Binding-site contacts:
Ligand atom C4 contacts residue ASN234 of chain 1.B at 4.2 Å.
Ligand atom O7 contacts residue ASN234 of chain 1.B at 3.5 Å (h-bond).
Ligand atom O6 contacts residue THR236 of chain 1.B at 3.6 Å.
Ligand atom C1 contacts residue ASN234 of chain 1.B at 1.4 Å.
Ligand atom C3 contacts residue ASN234 of chain 1.B at 3.8 Å.
Ligand atom C5 contacts residue THR236 of chain 1.B at 3.8 Å.
Ligand atom O5 contacts residue THR236 of chain 1.B at 3.9 Å.
Ligand atom C7 contacts residue ASN234 of chain 1.B at 3.4 Å.
Ligand atom O5 contacts residue ASN234 of chain 1.B at 2.4 Å (h-bond).
Ligand atom C8 contacts residue ASN234 of chain 1.B at 4.5 Å.
Ligand atom C2 contacts residue ASN234 of chain 1.B at 2.5 Å.
Ligand atom O5 contacts residue THR108 of chain 1.B at 4.4 Å.
Ligand atom O6 contacts residue THR108 of chain 1.B at 3.9 Å.
Ligand atom C5 contacts residue ASN234 of chain 1.B at 3.7 Å.
Ligand atom C6 contacts residue THR236 of chain 1.B at 4.2 Å.
Ligand atom N2 contacts residue ASN234 of chain 1.B at 2.9 Å (h-bond).
Ligand atom C1 contacts residue THR236 of chain 1.B at 4.2 Å.

Sequence of chain 1.B:
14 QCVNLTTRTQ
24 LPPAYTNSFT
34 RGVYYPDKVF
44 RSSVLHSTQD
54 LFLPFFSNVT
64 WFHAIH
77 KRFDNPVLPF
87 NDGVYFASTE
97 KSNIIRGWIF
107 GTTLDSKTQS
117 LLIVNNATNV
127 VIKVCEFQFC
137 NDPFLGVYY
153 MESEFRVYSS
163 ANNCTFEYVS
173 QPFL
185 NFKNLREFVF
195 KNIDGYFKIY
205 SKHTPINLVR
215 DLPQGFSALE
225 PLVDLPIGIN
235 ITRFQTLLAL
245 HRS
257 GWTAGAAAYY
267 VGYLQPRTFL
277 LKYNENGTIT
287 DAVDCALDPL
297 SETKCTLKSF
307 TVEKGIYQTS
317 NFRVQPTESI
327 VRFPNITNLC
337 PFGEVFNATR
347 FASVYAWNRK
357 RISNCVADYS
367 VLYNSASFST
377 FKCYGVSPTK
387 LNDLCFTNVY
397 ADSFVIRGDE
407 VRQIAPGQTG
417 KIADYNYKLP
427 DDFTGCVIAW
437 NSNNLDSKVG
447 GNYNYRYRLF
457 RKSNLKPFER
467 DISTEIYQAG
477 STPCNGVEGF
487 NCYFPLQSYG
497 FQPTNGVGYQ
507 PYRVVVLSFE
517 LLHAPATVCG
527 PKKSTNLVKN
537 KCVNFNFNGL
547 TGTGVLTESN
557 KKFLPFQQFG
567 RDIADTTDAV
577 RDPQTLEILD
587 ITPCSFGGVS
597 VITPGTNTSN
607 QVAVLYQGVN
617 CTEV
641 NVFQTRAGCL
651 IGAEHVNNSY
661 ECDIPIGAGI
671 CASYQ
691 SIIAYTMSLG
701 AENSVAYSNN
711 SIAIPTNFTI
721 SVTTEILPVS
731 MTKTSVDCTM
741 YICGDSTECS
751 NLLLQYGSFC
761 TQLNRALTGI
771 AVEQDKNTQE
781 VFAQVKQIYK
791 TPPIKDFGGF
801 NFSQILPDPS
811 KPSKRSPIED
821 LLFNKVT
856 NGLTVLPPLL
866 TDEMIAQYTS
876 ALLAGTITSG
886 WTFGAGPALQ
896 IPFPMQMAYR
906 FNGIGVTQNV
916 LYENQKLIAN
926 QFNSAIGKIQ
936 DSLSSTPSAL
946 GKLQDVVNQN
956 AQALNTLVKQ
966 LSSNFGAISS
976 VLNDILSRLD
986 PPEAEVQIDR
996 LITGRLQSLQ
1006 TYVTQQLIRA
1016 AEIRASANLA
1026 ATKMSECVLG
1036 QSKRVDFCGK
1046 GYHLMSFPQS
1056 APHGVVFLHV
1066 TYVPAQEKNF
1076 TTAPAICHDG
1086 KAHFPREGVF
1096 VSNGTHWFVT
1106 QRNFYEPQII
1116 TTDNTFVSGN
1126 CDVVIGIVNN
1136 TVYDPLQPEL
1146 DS

A protein and the small-molecule ligand that binds it are described below.
Small molecule (SMILES): CC(=O)N[C@@H]1[C@@H](O)[C@H](O)[C@@H](CO)O[C@H]1O